Sequence of chain 1.C:
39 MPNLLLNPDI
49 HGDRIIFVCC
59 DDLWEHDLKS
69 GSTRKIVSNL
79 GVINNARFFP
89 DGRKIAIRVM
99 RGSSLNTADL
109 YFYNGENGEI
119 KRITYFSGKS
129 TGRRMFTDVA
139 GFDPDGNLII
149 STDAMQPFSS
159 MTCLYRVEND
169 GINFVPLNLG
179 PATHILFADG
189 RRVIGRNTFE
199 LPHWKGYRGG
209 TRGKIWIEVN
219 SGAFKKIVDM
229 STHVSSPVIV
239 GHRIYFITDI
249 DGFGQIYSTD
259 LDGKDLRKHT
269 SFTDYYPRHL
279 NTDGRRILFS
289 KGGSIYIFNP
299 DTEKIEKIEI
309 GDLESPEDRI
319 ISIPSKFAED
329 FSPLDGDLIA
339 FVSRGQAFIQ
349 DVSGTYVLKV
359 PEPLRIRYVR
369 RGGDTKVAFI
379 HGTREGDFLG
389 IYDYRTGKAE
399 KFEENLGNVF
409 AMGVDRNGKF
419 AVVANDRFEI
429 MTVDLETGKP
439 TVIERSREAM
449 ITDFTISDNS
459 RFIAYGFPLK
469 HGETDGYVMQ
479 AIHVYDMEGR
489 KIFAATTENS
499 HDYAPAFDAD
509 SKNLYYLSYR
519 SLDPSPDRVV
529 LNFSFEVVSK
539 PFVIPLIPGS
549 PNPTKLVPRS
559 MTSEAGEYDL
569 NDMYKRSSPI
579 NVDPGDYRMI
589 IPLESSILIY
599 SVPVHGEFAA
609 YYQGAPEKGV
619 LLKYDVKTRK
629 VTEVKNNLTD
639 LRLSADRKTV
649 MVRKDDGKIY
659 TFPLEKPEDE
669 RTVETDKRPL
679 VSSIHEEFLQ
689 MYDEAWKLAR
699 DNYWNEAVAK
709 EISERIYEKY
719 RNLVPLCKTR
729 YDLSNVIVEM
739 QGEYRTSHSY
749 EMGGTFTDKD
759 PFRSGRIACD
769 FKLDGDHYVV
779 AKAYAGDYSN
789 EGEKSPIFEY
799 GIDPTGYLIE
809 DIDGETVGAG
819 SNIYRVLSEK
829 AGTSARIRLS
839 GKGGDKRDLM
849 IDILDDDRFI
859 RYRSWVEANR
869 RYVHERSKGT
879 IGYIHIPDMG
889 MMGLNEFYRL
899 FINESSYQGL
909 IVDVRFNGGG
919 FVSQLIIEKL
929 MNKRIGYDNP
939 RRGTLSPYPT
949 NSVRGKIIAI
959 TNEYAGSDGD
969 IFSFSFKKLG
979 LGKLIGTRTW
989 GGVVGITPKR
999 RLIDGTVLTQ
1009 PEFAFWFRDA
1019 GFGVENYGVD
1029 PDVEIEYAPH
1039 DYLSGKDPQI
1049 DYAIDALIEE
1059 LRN

This protein binds this small molecule.
Small molecule (SMILES): CC(C)[C@H](NC(=O)[C@@H](N)CCCN=C(N)N)C(=O)N[C@@H](CCCN=C(N)N)C(=O)N[C@]1(CCCCN)CC1=O

Binding-site contacts:
Ligand atom C contacts residue GLY918 of chain 1.C at 3.4 Å.
Ligand atom C contacts residue ASP966 of chain 1.C at 3.3 Å.
Ligand atom NE contacts residue TYR609 of chain 1.C at 3.3 Å (h-bond).
Ligand atom C contacts residue THR995 of chain 1.C at 3.3 Å.
Ligand atom CA contacts residue SER965 of chain 1.C at 3.2 Å.
Ligand atom O contacts residue GLY918 of chain 1.C at 2.9 Å (h-bond).
Ligand atom C contacts residue SER965 of chain 1.C at 1.9 Å.
Ligand atom CB contacts residue SER965 of chain 1.C at 3.6 Å.
Ligand atom NZ contacts residue ASP936 of chain 1.A at 3.0 Å (salt-bridge).
Ligand atom O contacts residue THR995 of chain 1.C at 3.0 Å (h-bond).
Ligand atom N contacts residue THR995 of chain 1.C at 3.6 Å.
Ligand atom NH1 contacts residue GLU605 of chain 1.C at 3.3 Å (salt-bridge).
Ligand atom NH2 contacts residue PHE531 of chain 1.A at 3.1 Å.
Ligand atom CZ contacts residue PHE531 of chain 1.A at 3.6 Å (hydrophobic).
Ligand atom C1 contacts residue GLY990 of chain 1.C at 3.4 Å.
Ligand atom CD contacts residue ILE969 of chain 1.C at 3.6 Å (hydrophobic).
Ligand atom NH1 contacts residue TYR609 of chain 1.C at 3.4 Å (h-bond).
Ligand atom N contacts residue D101 of chain 1.N at 1.5 Å.
Ligand atom CA contacts residue GLY918 of chain 1.C at 3.1 Å.
Ligand atom CZ contacts residue TYR609 of chain 1.C at 3.4 Å (hydrophobic).
Ligand atom CB contacts residue D101 of chain 1.N at 3.0 Å.
Ligand atom O contacts residue PHE919 of chain 1.C at 3.2 Å.
Ligand atom CB contacts residue ASP966 of chain 1.C at 3.3 Å.
Ligand atom C1 contacts residue HIS746 of chain 1.C at 1.6 Å.
Ligand atom CA contacts residue D101 of chain 1.N at 2.6 Å.
Ligand atom C contacts residue HIS746 of chain 1.C at 2.9 Å.
Ligand atom N contacts residue GLY918 of chain 1.C at 3.2 Å (h-bond).
Ligand atom O contacts residue GLY993 of chain 1.C at 3.0 Å.
Ligand atom CG1 contacts residue ASP936 of chain 1.A at 3.3 Å.
Ligand atom N contacts residue HIS746 of chain 1.C at 3.5 Å (h-bond).
Ligand atom O contacts residue SER965 of chain 1.C at 2.1 Å.
Ligand atom O contacts residue GLY917 of chain 1.C at 3.2 Å.
Ligand atom O contacts residue ILE994 of chain 1.C at 3.2 Å (h-bond).
Ligand atom NH2 contacts residue TYR609 of chain 1.C at 3.3 Å (h-bond).
Ligand atom O contacts residue GLY918 of chain 1.C at 3.6 Å (h-bond).
Ligand atom O contacts residue ASP966 of chain 1.C at 3.1 Å (salt-bridge).
Ligand atom CA contacts residue HIS746 of chain 1.C at 2.9 Å.
Ligand atom CE contacts residue ILE969 of chain 1.C at 3.5 Å (hydrophobic).
Ligand atom CE contacts residue ASP936 of chain 1.A at 3.6 Å.
Ligand atom C1 contacts residue SER965 of chain 1.C at 1.5 Å.

Sequence of chain 1.A:
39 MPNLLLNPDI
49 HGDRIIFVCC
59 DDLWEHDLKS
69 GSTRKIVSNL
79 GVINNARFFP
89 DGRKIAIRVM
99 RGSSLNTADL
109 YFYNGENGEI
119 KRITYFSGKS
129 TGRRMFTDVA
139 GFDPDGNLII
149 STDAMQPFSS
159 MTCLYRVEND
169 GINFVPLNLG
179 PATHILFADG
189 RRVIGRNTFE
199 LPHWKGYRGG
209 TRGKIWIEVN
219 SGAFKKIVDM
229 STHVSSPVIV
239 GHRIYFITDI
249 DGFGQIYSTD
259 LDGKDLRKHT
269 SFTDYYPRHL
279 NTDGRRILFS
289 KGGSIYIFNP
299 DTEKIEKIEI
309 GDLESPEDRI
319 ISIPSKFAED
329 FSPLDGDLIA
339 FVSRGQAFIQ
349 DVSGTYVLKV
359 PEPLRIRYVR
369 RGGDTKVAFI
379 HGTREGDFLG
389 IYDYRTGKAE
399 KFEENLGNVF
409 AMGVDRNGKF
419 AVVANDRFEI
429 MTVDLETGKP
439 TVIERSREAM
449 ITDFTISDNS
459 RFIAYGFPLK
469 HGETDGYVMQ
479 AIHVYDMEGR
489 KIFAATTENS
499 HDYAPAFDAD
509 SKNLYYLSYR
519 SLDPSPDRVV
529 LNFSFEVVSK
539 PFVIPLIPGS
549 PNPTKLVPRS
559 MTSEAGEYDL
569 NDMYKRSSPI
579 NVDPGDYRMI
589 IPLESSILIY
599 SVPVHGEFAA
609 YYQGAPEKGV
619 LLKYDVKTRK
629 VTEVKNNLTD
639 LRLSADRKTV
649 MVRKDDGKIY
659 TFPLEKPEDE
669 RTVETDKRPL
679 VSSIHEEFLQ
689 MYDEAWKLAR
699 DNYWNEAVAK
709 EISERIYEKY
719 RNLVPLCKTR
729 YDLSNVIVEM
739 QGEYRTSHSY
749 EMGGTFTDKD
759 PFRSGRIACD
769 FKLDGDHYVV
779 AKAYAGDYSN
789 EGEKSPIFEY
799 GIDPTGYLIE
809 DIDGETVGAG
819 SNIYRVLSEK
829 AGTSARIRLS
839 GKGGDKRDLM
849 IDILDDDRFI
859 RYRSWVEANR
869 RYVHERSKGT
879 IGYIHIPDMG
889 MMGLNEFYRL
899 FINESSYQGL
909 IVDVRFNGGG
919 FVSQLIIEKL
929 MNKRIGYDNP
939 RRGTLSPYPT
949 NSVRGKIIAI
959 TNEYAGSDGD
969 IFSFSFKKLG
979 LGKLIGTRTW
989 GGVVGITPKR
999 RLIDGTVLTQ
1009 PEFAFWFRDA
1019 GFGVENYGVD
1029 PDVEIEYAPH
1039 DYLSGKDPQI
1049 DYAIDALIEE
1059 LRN